Sequence of chain 1.D:
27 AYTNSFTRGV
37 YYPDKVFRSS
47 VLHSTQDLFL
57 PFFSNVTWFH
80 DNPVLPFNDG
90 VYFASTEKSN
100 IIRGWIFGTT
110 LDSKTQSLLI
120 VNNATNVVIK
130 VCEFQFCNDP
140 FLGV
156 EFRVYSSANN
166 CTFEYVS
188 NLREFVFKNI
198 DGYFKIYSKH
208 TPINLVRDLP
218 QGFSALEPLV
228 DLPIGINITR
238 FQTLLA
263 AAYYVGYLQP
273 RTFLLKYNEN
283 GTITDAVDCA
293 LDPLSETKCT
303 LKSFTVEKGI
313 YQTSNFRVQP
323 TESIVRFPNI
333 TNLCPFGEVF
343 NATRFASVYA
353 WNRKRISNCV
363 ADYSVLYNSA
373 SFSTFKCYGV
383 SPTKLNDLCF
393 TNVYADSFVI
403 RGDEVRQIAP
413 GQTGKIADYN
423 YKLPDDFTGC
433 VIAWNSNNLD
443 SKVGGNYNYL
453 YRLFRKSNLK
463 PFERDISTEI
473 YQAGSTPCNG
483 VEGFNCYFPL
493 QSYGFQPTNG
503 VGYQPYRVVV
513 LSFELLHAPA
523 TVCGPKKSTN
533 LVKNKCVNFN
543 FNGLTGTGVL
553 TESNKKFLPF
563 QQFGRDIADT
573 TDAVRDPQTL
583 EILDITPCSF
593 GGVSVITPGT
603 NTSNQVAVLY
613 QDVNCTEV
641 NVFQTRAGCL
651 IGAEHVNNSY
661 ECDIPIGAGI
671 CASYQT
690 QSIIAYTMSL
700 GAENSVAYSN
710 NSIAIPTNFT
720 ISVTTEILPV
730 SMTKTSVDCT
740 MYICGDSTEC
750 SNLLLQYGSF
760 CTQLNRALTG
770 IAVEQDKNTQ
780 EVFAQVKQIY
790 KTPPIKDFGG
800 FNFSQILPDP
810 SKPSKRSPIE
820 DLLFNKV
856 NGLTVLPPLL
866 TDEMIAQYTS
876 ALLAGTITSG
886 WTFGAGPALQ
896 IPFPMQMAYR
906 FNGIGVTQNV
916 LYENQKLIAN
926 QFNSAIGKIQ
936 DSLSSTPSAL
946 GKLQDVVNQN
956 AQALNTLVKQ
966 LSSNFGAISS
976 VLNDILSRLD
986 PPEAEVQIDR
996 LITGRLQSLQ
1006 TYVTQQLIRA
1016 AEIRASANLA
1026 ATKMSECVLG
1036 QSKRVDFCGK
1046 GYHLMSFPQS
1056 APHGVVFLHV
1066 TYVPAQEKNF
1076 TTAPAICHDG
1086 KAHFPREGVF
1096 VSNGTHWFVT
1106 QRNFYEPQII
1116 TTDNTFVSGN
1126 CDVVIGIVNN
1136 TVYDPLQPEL

Binding-site contacts:
Ligand atom C4 contacts residue ASN1074 of chain 1.D at 4.3 Å.
Ligand atom C7 contacts residue GLU1072 of chain 1.D at 4.4 Å.
Ligand atom O5 contacts residue ASN1074 of chain 1.D at 2.4 Å (h-bond).
Ligand atom C7 contacts residue ASN1074 of chain 1.D at 3.5 Å.
Ligand atom C8 contacts residue LYS1073 of chain 1.D at 3.7 Å.
Ligand atom C2 contacts residue ASN1074 of chain 1.D at 2.5 Å.
Ligand atom O6 contacts residue ALA706 of chain 1.D at 3.6 Å.
Ligand atom C6 contacts residue ALA706 of chain 1.D at 4.2 Å (hydrophobic).
Ligand atom O7 contacts residue ASN1074 of chain 1.D at 3.7 Å.
Ligand atom C1 contacts residue ALA706 of chain 1.D at 4.5 Å (hydrophobic).
Ligand atom C5 contacts residue ASN1074 of chain 1.D at 3.8 Å.
Ligand atom C8 contacts residue ASN1074 of chain 1.D at 3.9 Å.
Ligand atom C5 contacts residue ALA706 of chain 1.D at 3.8 Å (hydrophobic).
Ligand atom N2 contacts residue ASN1074 of chain 1.D at 3.0 Å (h-bond).
Ligand atom C1 contacts residue ASN1074 of chain 1.D at 1.5 Å.
Ligand atom C3 contacts residue ASN1074 of chain 1.D at 3.9 Å.
Ligand atom O5 contacts residue ALA706 of chain 1.D at 4.2 Å.
Ligand atom C8 contacts residue GLU1072 of chain 1.D at 3.0 Å.

The small molecule below binds the protein below.
Small molecule (SMILES): CC(=O)N[C@@H]1[C@@H](O)[C@H](O)[C@@H](CO)O[C@H]1O